Binding-site contacts:
Ligand atom C1D contacts residue ILE698 of chain 1.A at 2.6 Å (hydrophobic).
Ligand atom C5D contacts residue ASP696 of chain 1.A at 3.0 Å.
Ligand atom O2B contacts residue DDE699 of chain 1.A at 2.9 Å.
Ligand atom C3' contacts residue DDE699 of chain 1.A at 4.5 Å.
Ligand atom O1B contacts residue ASP696 of chain 1.A at 3.9 Å.
Ligand atom C4D contacts residue DDE699 of chain 1.A at 3.5 Å.
Ligand atom O3D contacts residue HIS694 of chain 1.A at 2.6 Å (h-bond).
Ligand atom O2D contacts residue ILE698 of chain 1.A at 4.3 Å.
Ligand atom O4D contacts residue ILE698 of chain 1.A at 3.2 Å.
Ligand atom PB contacts residue ASP696 of chain 1.A at 4.0 Å.
Ligand atom O2' contacts residue DDE699 of chain 1.A at 4.2 Å.
Ligand atom O4D contacts residue ASP696 of chain 1.A at 3.0 Å (salt-bridge).
Ligand atom C1D contacts residue ASP696 of chain 1.A at 4.1 Å.
Ligand atom C4D contacts residue HIS694 of chain 1.A at 3.7 Å.
Ligand atom O4D contacts residue DDE699 of chain 1.A at 2.4 Å (h-bond).
Ligand atom PB contacts residue DDE699 of chain 1.A at 4.1 Å.
Ligand atom O2D contacts residue HIS694 of chain 1.A at 4.5 Å.
Ligand atom O3D contacts residue ASP696 of chain 1.A at 3.1 Å (salt-bridge).
Ligand atom O4D contacts residue HIS694 of chain 1.A at 4.4 Å.
Ligand atom O3D contacts residue DDE699 of chain 1.A at 3.9 Å.
Ligand atom C2D contacts residue ASP696 of chain 1.A at 4.2 Å.
Ligand atom C3D contacts residue DDE699 of chain 1.A at 3.4 Å.
Ligand atom O5D contacts residue ASP696 of chain 1.A at 2.8 Å (salt-bridge).
Ligand atom O5D contacts residue DDE699 of chain 1.A at 3.9 Å.
Ligand atom O2' contacts residue ILE698 of chain 1.A at 4.0 Å.
Ligand atom C3D contacts residue ASP696 of chain 1.A at 3.0 Å.
Ligand atom C4D contacts residue ASP696 of chain 1.A at 2.1 Å.
Ligand atom C4D contacts residue ILE698 of chain 1.A at 4.5 Å (hydrophobic).
Ligand atom C2D contacts residue ILE698 of chain 1.A at 4.0 Å (hydrophobic).
Ligand atom C1D contacts residue DDE699 of chain 1.A at 1.4 Å.
Ligand atom O2D contacts residue DDE699 of chain 1.A at 2.7 Å.
Ligand atom O3' contacts residue ILE698 of chain 1.A at 4.1 Å.
Ligand atom C3D contacts residue HIS694 of chain 1.A at 3.6 Å.
Ligand atom O1B contacts residue DDE699 of chain 1.A at 4.1 Å.
Ligand atom C2D contacts residue DDE699 of chain 1.A at 2.5 Å.

The small molecule below binds the protein below.
Small molecule (SMILES): Nc1ncnc2c1ncn2[C@@H]1O[C@H](CO[P](=O)(O)O[P](=O)(O)OC[C@H]2O[C@@H](O)[C@H](O)[C@@H]2O)[C@@H](O)[C@H]1O

Sequence of chain 1.A:
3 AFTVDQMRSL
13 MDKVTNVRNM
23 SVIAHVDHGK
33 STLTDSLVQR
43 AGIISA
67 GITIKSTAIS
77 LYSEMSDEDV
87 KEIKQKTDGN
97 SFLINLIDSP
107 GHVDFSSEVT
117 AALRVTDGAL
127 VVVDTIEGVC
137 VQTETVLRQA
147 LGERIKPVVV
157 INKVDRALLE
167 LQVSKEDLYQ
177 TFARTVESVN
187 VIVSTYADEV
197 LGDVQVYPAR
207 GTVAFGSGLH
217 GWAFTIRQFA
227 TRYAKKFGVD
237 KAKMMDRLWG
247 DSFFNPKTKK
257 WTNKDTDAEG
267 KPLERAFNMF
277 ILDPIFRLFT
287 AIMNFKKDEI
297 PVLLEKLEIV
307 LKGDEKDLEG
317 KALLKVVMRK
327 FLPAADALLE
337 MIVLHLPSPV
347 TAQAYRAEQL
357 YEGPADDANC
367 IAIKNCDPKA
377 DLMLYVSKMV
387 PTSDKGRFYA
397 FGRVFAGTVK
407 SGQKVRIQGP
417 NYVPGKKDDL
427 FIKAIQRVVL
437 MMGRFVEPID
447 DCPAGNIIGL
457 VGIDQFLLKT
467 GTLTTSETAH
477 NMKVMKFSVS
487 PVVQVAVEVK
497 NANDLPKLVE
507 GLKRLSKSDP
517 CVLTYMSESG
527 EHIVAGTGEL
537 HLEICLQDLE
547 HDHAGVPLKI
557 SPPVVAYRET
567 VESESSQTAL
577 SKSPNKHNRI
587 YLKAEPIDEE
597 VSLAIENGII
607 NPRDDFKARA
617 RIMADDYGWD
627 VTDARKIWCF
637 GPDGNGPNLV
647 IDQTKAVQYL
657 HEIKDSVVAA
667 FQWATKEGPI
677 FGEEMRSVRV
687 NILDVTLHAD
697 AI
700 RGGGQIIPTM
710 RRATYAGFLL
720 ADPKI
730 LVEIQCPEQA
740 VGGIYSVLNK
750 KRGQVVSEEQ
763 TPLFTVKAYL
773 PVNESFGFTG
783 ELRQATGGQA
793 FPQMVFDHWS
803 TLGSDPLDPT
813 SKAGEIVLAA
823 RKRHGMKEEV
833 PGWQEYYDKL